Binding-site contacts:
Ligand atom N09 contacts residue LEU40 of chain 1.B at 3.2 Å.
Ligand atom C08 contacts residue LEU40 of chain 1.B at 4.1 Å (hydrophobic).
Ligand atom C08 contacts residue PHE14 of chain 1.B at 3.3 Å (hydrophobic).
Ligand atom N11 contacts residue ARG124 of chain 1.B at 2.9 Å (salt-bridge).
Ligand atom C06 contacts residue SER15 of chain 1.B at 4.3 Å.
Ligand atom N05 contacts residue ARG124 of chain 1.B at 4.2 Å.
Ligand atom C12 contacts residue PHE14 of chain 1.B at 3.4 Å (hydrophobic).
Ligand atom N02 contacts residue VAL233 of chain 1.B at 4.2 Å.
Ligand atom N09 contacts residue VAL233 of chain 1.B at 4.3 Å.
Ligand atom O01 contacts residue PHE128 of chain 1.B at 2.5 Å.
Ligand atom C10 contacts residue ARG124 of chain 1.B at 3.2 Å.
Ligand atom N07 contacts residue PHE14 of chain 1.B at 3.7 Å.
Ligand atom N05 contacts residue TYR17 of chain 1.B at 4.0 Å.
Ligand atom N13 contacts residue VAL233 of chain 1.B at 3.9 Å.
Ligand atom FE2 contacts residue PHE128 of chain 1.B at 4.1 Å.
Ligand atom N02 contacts residue PHE128 of chain 1.B at 2.9 Å.
Ligand atom FE2 contacts residue PHE14 of chain 1.B at 4.2 Å.
Ligand atom C12 contacts residue PHE128 of chain 1.B at 4.3 Å (hydrophobic).
Ligand atom O01 contacts residue MET235 of chain 1.B at 4.2 Å.
Ligand atom C04 contacts residue ARG124 of chain 1.B at 4.0 Å.
Ligand atom C04 contacts residue TYR17 of chain 1.B at 4.1 Å (hydrophobic).
Ligand atom C06 contacts residue TYR17 of chain 1.B at 3.9 Å (hydrophobic).
Ligand atom C06 contacts residue PRO16 of chain 1.B at 4.0 Å (hydrophobic).
Ligand atom C06 contacts residue PHE14 of chain 1.B at 3.6 Å (hydrophobic).
Ligand atom C04 contacts residue PRO16 of chain 1.B at 4.3 Å (hydrophobic).
Ligand atom N07 contacts residue TYR17 of chain 1.B at 3.3 Å.
Ligand atom N11 contacts residue LYS55 of chain 1.B at 4.4 Å.
Ligand atom N09 contacts residue PHE14 of chain 1.B at 3.2 Å.
Ligand atom N07 contacts residue SER15 of chain 1.B at 3.2 Å (h-bond).
Ligand atom C12 contacts residue VAL233 of chain 1.B at 4.3 Å (hydrophobic).
Ligand atom N05 contacts residue PRO16 of chain 1.B at 3.8 Å.
Ligand atom N05 contacts residue PHE128 of chain 1.B at 3.9 Å.
Ligand atom N07 contacts residue PRO16 of chain 1.B at 3.8 Å.
Ligand atom C08 contacts residue VAL233 of chain 1.B at 4.3 Å (hydrophobic).
Ligand atom C10 contacts residue TYR17 of chain 1.B at 4.4 Å (hydrophobic).
Ligand atom C12 contacts residue PRO16 of chain 1.B at 4.2 Å (hydrophobic).
Ligand atom C04 contacts residue PHE128 of chain 1.B at 3.7 Å (hydrophobic).
Ligand atom N13 contacts residue PHE14 of chain 1.B at 3.1 Å.
Ligand atom N13 contacts residue PRO16 of chain 1.B at 4.0 Å.
Ligand atom O01 contacts residue VAL233 of chain 1.B at 3.9 Å.

Sequence of chain 1.B:
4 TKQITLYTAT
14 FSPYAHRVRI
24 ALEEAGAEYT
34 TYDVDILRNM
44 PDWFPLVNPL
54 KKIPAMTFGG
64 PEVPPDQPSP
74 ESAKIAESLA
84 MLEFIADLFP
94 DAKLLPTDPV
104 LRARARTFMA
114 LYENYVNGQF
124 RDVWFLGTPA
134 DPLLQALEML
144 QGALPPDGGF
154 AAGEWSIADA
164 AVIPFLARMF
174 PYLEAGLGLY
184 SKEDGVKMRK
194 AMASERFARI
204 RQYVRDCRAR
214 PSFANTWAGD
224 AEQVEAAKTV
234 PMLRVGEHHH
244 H

A small-molecule ligand and the protein it binds are described below.
Small molecule (SMILES): N#[C-]->[Fe+2](<-[C-]#N)(<-[C-]#N)(<-[C-]#N)(<-[C-]#N)<-N#[OH+2]